Sequence of chain 1.A:
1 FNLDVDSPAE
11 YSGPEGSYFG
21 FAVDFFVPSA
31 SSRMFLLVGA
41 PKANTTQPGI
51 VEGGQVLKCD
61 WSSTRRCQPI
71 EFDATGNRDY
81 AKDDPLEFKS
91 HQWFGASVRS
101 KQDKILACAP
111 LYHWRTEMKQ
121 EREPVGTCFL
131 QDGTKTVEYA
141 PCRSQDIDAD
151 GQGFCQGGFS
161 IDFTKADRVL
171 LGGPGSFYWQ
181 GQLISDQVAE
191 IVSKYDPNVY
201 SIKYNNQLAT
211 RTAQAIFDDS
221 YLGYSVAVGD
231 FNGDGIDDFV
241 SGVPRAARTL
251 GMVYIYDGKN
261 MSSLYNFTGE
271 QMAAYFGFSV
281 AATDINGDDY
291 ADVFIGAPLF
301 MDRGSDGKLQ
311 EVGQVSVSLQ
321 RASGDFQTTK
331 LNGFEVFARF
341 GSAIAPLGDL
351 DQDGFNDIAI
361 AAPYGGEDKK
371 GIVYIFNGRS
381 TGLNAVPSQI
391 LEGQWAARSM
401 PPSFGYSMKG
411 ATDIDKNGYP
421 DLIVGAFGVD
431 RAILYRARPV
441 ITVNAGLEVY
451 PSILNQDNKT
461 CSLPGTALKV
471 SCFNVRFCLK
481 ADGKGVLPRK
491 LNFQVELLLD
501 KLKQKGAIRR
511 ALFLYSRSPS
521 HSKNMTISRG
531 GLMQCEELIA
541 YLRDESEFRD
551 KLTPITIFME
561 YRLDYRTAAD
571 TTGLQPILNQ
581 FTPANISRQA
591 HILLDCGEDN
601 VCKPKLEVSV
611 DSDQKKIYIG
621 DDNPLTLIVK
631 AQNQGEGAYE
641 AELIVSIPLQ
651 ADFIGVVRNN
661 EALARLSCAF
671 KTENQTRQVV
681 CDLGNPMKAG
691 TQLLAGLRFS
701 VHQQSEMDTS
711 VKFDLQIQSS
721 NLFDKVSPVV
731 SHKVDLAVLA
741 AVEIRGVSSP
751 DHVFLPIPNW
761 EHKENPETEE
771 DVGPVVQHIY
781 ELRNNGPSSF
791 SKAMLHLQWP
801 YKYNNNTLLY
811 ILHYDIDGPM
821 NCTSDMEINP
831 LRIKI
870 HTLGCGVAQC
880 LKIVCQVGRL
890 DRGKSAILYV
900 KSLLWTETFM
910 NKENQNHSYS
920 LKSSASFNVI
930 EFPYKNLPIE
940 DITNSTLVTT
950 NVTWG

This small molecule binds to this protein.
Small molecule (SMILES): CC(=O)N[C@H]1[C@H](O[C@H]2[C@H](O)[C@@H](NC(C)=O)CO[C@@H]2CO)O[C@H](CO)[C@@H](O)[C@@H]1O

Binding-site contacts:
Ligand atom O5 contacts residue THR460 of chain 1.A at 4.2 Å.
Ligand atom N2 contacts residue ASN458 of chain 1.A at 3.4 Å (h-bond).
Ligand atom C2 contacts residue ASN458 of chain 1.A at 2.8 Å.
Ligand atom O4 contacts residue TYR450 of chain 1.A at 3.9 Å.
Ligand atom C5 contacts residue ASN458 of chain 1.A at 3.3 Å.
Ligand atom C6 contacts residue CYS472 of chain 1.A at 3.4 Å (hydrophobic).
Ligand atom O6 contacts residue PRO451 of chain 1.A at 3.7 Å.
Ligand atom C1 contacts residue THR460 of chain 1.A at 4.1 Å.
Ligand atom O7 contacts residue ASN458 of chain 1.A at 4.4 Å.
Ligand atom O5 contacts residue ASN458 of chain 1.A at 2.0 Å (h-bond).
Ligand atom C7 contacts residue ASN458 of chain 1.A at 3.6 Å.
Ligand atom O6 contacts residue CYS472 of chain 1.A at 3.9 Å.
Ligand atom C5 contacts residue THR460 of chain 1.A at 4.4 Å.
Ligand atom C3 contacts residue ASN458 of chain 1.A at 3.9 Å.
Ligand atom C1 contacts residue ASN458 of chain 1.A at 1.4 Å.
Ligand atom C4 contacts residue ASN458 of chain 1.A at 4.1 Å.
Ligand atom C6 contacts residue ASN458 of chain 1.A at 4.3 Å.
Ligand atom C8 contacts residue ASN458 of chain 1.A at 3.3 Å.